Sequence of chain 1.B:
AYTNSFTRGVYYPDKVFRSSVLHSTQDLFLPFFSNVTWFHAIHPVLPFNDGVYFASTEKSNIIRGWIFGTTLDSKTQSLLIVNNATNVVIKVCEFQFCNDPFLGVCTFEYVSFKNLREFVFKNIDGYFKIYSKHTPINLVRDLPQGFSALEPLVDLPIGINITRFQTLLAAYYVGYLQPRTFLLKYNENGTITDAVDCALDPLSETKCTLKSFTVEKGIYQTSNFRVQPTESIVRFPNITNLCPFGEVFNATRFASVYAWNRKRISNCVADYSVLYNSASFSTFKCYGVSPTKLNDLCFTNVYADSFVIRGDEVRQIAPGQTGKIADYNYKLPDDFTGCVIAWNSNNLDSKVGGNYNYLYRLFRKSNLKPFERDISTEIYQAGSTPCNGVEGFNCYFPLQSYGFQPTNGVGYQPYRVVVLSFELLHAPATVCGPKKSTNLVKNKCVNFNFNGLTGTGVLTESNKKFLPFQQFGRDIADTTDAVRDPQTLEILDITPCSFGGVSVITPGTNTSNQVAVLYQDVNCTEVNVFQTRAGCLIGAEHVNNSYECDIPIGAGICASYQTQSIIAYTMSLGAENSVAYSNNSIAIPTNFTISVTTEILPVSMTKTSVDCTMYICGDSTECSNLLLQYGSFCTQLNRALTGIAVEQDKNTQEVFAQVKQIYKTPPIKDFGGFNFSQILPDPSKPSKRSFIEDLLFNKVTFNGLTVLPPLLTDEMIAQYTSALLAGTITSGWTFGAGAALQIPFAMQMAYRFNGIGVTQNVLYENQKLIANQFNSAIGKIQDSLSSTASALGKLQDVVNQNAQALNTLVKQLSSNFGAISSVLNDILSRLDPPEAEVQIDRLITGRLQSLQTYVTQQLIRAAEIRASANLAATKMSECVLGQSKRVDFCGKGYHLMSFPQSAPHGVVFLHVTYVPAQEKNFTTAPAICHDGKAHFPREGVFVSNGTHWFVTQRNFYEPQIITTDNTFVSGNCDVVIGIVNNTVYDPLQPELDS

Binding-site contacts:
Ligand atom C2 contacts residue ASN657 of chain 1.B at 2.5 Å.
Ligand atom C8 contacts residue ASN657 of chain 1.B at 4.3 Å.
Ligand atom N2 contacts residue ASN657 of chain 1.B at 2.9 Å (h-bond).
Ligand atom O5 contacts residue ASN657 of chain 1.B at 2.4 Å (h-bond).
Ligand atom C3 contacts residue ASN657 of chain 1.B at 3.8 Å.
Ligand atom C1 contacts residue ASN657 of chain 1.B at 1.4 Å.
Ligand atom C7 contacts residue ASN657 of chain 1.B at 3.8 Å.
Ligand atom C5 contacts residue ASN657 of chain 1.B at 3.7 Å.
Ligand atom C4 contacts residue ASN657 of chain 1.B at 4.3 Å.

This small molecule binds to this protein.
Small molecule (SMILES): CC(=O)N[C@@H]1[C@@H](O)[C@H](O)[C@@H](CO)O[C@H]1O